Sequence of chain 1.E:
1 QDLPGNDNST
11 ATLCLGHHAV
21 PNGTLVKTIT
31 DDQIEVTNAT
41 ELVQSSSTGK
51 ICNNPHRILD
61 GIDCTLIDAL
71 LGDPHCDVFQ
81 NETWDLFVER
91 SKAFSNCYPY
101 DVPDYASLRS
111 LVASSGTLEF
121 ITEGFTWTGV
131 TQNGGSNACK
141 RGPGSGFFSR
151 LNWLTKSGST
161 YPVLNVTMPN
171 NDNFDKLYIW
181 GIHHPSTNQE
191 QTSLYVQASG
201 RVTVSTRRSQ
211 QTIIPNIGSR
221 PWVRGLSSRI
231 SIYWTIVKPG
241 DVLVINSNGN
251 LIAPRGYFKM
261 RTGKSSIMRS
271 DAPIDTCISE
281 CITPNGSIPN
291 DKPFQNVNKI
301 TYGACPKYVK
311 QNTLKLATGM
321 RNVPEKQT

Binding-site contacts:
Ligand atom C8 contacts residue SER46 of chain 1.E at 4.3 Å.
Ligand atom O6 contacts residue ASN298 of chain 1.E at 3.5 Å (h-bond).
Ligand atom C1 contacts residue ASN285 of chain 1.E at 1.4 Å.
Ligand atom N2 contacts residue VAL297 of chain 1.E at 3.2 Å (h-bond).
Ligand atom C2 contacts residue ASN285 of chain 1.E at 2.5 Å.
Ligand atom O6 contacts residue ASN285 of chain 1.E at 4.1 Å.
Ligand atom C1 contacts residue VAL297 of chain 1.E at 3.4 Å (hydrophobic).
Ligand atom C2 contacts residue VAL297 of chain 1.E at 3.7 Å (hydrophobic).
Ligand atom C8 contacts residue SER45 of chain 1.E at 3.5 Å.
Ligand atom C3 contacts residue VAL297 of chain 1.E at 4.1 Å (hydrophobic).
Ligand atom O5 contacts residue ASN285 of chain 1.E at 2.3 Å (h-bond).
Ligand atom C8 contacts residue VAL297 of chain 1.E at 4.0 Å (hydrophobic).
Ligand atom C7 contacts residue VAL297 of chain 1.E at 3.9 Å (hydrophobic).
Ligand atom N2 contacts residue ASN285 of chain 1.E at 3.0 Å (h-bond).
Ligand atom C4 contacts residue ASN285 of chain 1.E at 4.2 Å.
Ligand atom O7 contacts residue ASN285 of chain 1.E at 2.9 Å (h-bond).
Ligand atom C6 contacts residue ASN298 of chain 1.E at 4.2 Å.
Ligand atom C7 contacts residue ASN285 of chain 1.E at 3.2 Å.
Ligand atom C8 contacts residue ASN285 of chain 1.E at 4.5 Å.
Ligand atom C5 contacts residue ASN285 of chain 1.E at 3.6 Å.
Ligand atom C1 contacts residue ASN298 of chain 1.E at 4.0 Å.
Ligand atom C5 contacts residue ASN298 of chain 1.E at 3.9 Å.
Ligand atom C3 contacts residue ASN285 of chain 1.E at 3.8 Å.
Ligand atom O5 contacts residue ASN298 of chain 1.E at 3.8 Å.

The protein below binds the small molecule below.
Small molecule (SMILES): CC(=O)N[C@@H]1[C@@H](O)[C@H](O)[C@@H](CO)O[C@H]1O